The protein below binds the small molecule below.
Small molecule (SMILES): CC(=O)N[C@H]1[C@H](O[C@H]2[C@H](O)[C@@H](NC(C)=O)CO[C@@H]2CO)O[C@H](CO)[C@@H](O[C@@H]2O[C@H](CO)[C@@H](O)[C@H](O)[C@@H]2O)[C@@H]1O

Binding-site contacts:
Ligand atom C5 contacts residue TYR210 of chain 1.C at 3.7 Å (hydrophobic).
Ligand atom C2 contacts residue ARG194 of chain 1.C at 3.4 Å.
Ligand atom C8 contacts residue PRO464 of chain 1.C at 4.2 Å (hydrophobic).
Ligand atom C8 contacts residue TYR210 of chain 1.C at 4.3 Å (hydrophobic).
Ligand atom N2 contacts residue ARG194 of chain 1.C at 4.0 Å.
Ligand atom C7 contacts residue TYR210 of chain 1.C at 3.8 Å (hydrophobic).
Ligand atom C6 contacts residue ARG194 of chain 1.C at 4.1 Å.
Ligand atom O3 contacts residue PHE468 of chain 1.C at 3.3 Å.
Ligand atom O7 contacts residue TYR210 of chain 1.C at 2.8 Å (h-bond).
Ligand atom O7 contacts residue ARG194 of chain 1.C at 3.0 Å (salt-bridge).
Ligand atom C7 contacts residue ARG194 of chain 1.C at 3.8 Å.
Ligand atom N2 contacts residue ASN141 of chain 1.C at 3.0 Å (h-bond).
Ligand atom C4 contacts residue ARG194 of chain 1.C at 4.0 Å.
Ligand atom O3 contacts residue ARG194 of chain 1.C at 3.4 Å (salt-bridge).
Ligand atom O7 contacts residue ASN141 of chain 1.C at 3.3 Å (h-bond).
Ligand atom O5 contacts residue PHE468 of chain 1.C at 4.0 Å.
Ligand atom C1 contacts residue ASN141 of chain 1.C at 1.5 Å.
Ligand atom O3 contacts residue PRO467 of chain 1.C at 3.8 Å.
Ligand atom C6 contacts residue PHE468 of chain 1.C at 3.7 Å (hydrophobic).
Ligand atom C2 contacts residue ASN141 of chain 1.C at 2.5 Å.
Ligand atom C3 contacts residue ASN141 of chain 1.C at 3.8 Å.
Ligand atom C8 contacts residue ASN196 of chain 1.C at 4.0 Å.
Ligand atom C2 contacts residue PRO467 of chain 1.C at 4.1 Å (hydrophobic).
Ligand atom O6 contacts residue PHE468 of chain 1.C at 3.1 Å (h-bond).
Ligand atom C3 contacts residue PRO467 of chain 1.C at 4.0 Å (hydrophobic).
Ligand atom C4 contacts residue ASN141 of chain 1.C at 4.2 Å.
Ligand atom O7 contacts residue TRP139 of chain 1.C at 3.8 Å.
Ligand atom C7 contacts residue PRO467 of chain 1.C at 3.4 Å (hydrophobic).
Ligand atom C7 contacts residue ASN196 of chain 1.C at 3.7 Å.
Ligand atom C8 contacts residue ILE212 of chain 1.C at 4.1 Å (hydrophobic).
Ligand atom C3 contacts residue ARG194 of chain 1.C at 3.8 Å.
Ligand atom O7 contacts residue ASN196 of chain 1.C at 3.1 Å (h-bond).
Ligand atom C1 contacts residue TYR210 of chain 1.C at 4.3 Å (hydrophobic).
Ligand atom C5 contacts residue ASN141 of chain 1.C at 3.7 Å.
Ligand atom C8 contacts residue PRO467 of chain 1.C at 3.0 Å (hydrophobic).
Ligand atom O6 contacts residue THR143 of chain 1.C at 4.0 Å.
Ligand atom O5 contacts residue ASN141 of chain 1.C at 2.4 Å (h-bond).
Ligand atom N2 contacts residue PRO467 of chain 1.C at 2.9 Å (h-bond).
Ligand atom C7 contacts residue ASN141 of chain 1.C at 3.3 Å.
Ligand atom C8 contacts residue ASN466 of chain 1.C at 4.3 Å.

Sequence of chain 1.C:
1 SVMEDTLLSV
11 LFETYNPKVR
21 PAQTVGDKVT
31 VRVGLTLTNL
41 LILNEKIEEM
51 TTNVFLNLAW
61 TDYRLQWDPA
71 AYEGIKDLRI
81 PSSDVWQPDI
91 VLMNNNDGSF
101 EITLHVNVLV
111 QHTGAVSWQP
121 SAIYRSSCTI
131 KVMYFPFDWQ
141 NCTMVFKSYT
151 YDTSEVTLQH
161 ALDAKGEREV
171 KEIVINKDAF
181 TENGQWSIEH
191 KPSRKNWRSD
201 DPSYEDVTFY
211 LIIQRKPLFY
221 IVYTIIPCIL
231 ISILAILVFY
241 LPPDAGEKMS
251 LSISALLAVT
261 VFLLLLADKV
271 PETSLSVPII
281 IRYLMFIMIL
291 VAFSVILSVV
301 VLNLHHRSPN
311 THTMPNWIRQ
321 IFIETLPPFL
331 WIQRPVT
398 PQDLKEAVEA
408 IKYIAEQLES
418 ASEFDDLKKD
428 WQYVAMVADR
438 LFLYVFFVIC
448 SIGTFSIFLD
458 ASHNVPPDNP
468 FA